Sequence of chain 1.A:
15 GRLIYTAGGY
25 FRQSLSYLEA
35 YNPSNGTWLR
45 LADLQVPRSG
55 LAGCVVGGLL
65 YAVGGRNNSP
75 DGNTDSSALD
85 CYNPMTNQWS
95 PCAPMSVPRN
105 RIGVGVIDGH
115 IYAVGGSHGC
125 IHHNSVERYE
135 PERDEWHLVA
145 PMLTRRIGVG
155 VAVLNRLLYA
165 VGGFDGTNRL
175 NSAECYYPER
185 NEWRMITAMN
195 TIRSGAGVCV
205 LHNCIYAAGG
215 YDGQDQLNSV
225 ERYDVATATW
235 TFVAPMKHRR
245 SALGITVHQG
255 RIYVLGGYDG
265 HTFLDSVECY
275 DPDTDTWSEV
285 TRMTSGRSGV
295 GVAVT

The small molecule below binds the protein below.
Small molecule (SMILES): COc1ccc(S(=O)(=O)Nc2ccc(NS(=O)(=O)c3ccc(OC)cc3)c3ccccc23)cc1

Binding-site contacts:
Ligand atom S2 contacts residue SER292 of chain 1.A at 3.5 Å (h-bond).
Ligand atom C7 contacts residue ARG105 of chain 1.A at 3.5 Å.
Ligand atom C22 contacts residue ARG105 of chain 1.A at 3.6 Å.
Ligand atom C13 contacts residue ARG105 of chain 1.A at 3.7 Å.
Ligand atom C8 contacts residue GLY199 of chain 1.A at 3.8 Å.
Ligand atom S1 contacts residue SER198 of chain 1.A at 3.8 Å.
Ligand atom C12 contacts residue ALA246 of chain 1.A at 3.6 Å (hydrophobic).
Ligand atom O4 contacts residue TYR24 of chain 1.A at 3.8 Å.
Ligand atom C1 contacts residue TYR215 of chain 1.A at 3.8 Å (hydrophobic).
Ligand atom O3 contacts residue SER53 of chain 1.A at 3.5 Å.
Ligand atom O3 contacts residue TYR24 of chain 1.A at 3.3 Å.
Ligand atom C23 contacts residue ARG173 of chain 1.A at 3.6 Å.
Ligand atom C17 contacts residue PHE267 of chain 1.A at 3.8 Å (hydrophobic).
Ligand atom C21 contacts residue ARG105 of chain 1.A at 3.7 Å.
Ligand atom C19 contacts residue PHE267 of chain 1.A at 3.9 Å (hydrophobic).
Ligand atom C14 contacts residue SER292 of chain 1.A at 3.5 Å.
Ligand atom C3 contacts residue GLN220 of chain 1.A at 3.4 Å.
Ligand atom C4 contacts residue SER245 of chain 1.A at 3.5 Å.
Ligand atom O6 contacts residue GLY199 of chain 1.A at 3.5 Å (h-bond).
Ligand atom C8 contacts residue ARG105 of chain 1.A at 3.8 Å.
Ligand atom C12 contacts residue ARG105 of chain 1.A at 3.7 Å.
Ligand atom O4 contacts residue SER292 of chain 1.A at 2.5 Å (h-bond).
Ligand atom C23 contacts residue TYR215 of chain 1.A at 3.3 Å (hydrophobic).
Ligand atom C11 contacts residue ARG105 of chain 1.A at 3.8 Å.
Ligand atom O5 contacts residue GLY199 of chain 1.A at 3.7 Å.
Ligand atom C15 contacts residue TYR24 of chain 1.A at 3.4 Å (hydrophobic).
Ligand atom C18 contacts residue TYR262 of chain 1.A at 3.4 Å (hydrophobic).
Ligand atom O6 contacts residue TYR215 of chain 1.A at 3.6 Å.
Ligand atom O5 contacts residue ALA246 of chain 1.A at 3.6 Å.
Ligand atom C11 contacts residue ALA246 of chain 1.A at 3.7 Å (hydrophobic).
Ligand atom C16 contacts residue TYR24 of chain 1.A at 3.4 Å (hydrophobic).
Ligand atom O2 contacts residue PHE267 of chain 1.A at 3.7 Å.
Ligand atom C6 contacts residue ARG105 of chain 1.A at 3.7 Å.
Ligand atom C20 contacts residue SER292 of chain 1.A at 3.3 Å.
Ligand atom C24 contacts residue TYR215 of chain 1.A at 3.3 Å (hydrophobic).
Ligand atom O6 contacts residue SER198 of chain 1.A at 2.4 Å (h-bond).
Ligand atom O5 contacts residue SER245 of chain 1.A at 3.3 Å.
Ligand atom C4 contacts residue GLN220 of chain 1.A at 3.8 Å.
Ligand atom O4 contacts residue GLY293 of chain 1.A at 3.3 Å (h-bond).
Ligand atom C10 contacts residue ARG105 of chain 1.A at 3.9 Å.